Sequence of chain 1.B:
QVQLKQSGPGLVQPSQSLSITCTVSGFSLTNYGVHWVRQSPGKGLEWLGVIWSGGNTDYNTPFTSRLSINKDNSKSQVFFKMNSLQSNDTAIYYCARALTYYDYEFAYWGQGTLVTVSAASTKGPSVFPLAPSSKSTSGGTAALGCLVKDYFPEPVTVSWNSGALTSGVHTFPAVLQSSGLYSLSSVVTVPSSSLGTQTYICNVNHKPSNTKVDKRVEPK

A protein and the small-molecule ligand that binds it are described below.
Small molecule (SMILES): CC(C)C[C@@H]1NC(=O)[C@H](CCCN=C(N)N)NC(=O)[C@H](CCCN=C(N)N)NC(=O)[C@H]([C@@H](C)O)NC(=O)[C@H](CO)NC(=O)[C@H](CC(C)C)NC(=O)[C@H](CC(=O)O)NC(=O)[C@H](CCC(N)=O)NC(=O)[C@H](CCC(N)=O)NC(=O)CNC(=O)CNC(=O)[C@H](CCCCN)NC1=O

Sequence of chain 1.A:
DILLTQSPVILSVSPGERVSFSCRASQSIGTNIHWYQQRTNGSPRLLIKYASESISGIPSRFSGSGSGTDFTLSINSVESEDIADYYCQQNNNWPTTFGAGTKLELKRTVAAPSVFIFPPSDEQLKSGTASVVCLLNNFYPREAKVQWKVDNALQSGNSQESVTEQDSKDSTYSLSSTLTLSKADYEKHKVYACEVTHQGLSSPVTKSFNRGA

Binding-site contacts:
Ligand atom CG contacts residue ILE92 of chain 1.B at 3.5 Å (hydrophobic).
Ligand atom NH1 contacts residue GLY42 of chain 1.A at 3.1 Å (h-bond).
Ligand atom CD contacts residue GLY42 of chain 1.A at 3.2 Å.
Ligand atom NE contacts residue ILE92 of chain 1.B at 3.6 Å.
Ligand atom NH1 contacts residue TYR94 of chain 1.B at 3.7 Å.
Ligand atom NE contacts residue ASP85 of chain 1.A at 3.2 Å (salt-bridge).
Ligand atom CD1 contacts residue ALA100 of chain 1.A at 3.6 Å (hydrophobic).
Ligand atom CB contacts residue ASP85 of chain 1.A at 3.6 Å.
Ligand atom CD contacts residue PRO41 of chain 1.B at 3.5 Å (hydrophobic).
Ligand atom CG contacts residue TYR87 of chain 1.A at 3.5 Å (hydrophobic).
Ligand atom O contacts residue ASN41 of chain 1.A at 3.2 Å (h-bond).
Ligand atom CA contacts residue ASP85 of chain 1.A at 3.2 Å.
Ligand atom NH1 contacts residue GLN111 of chain 1.B at 2.8 Å (h-bond).
Ligand atom CG contacts residue ASP85 of chain 1.A at 3.5 Å.
Ligand atom CD2 contacts residue TYR87 of chain 1.A at 3.6 Å (hydrophobic).
Ligand atom NH2 contacts residue ALA84 of chain 1.A at 3.5 Å.
Ligand atom CD1 contacts residue GLY101 of chain 1.A at 3.7 Å.
Ligand atom O contacts residue ASN41 of chain 1.A at 2.9 Å (h-bond).
Ligand atom CD2 contacts residue GLN39 of chain 1.B at 3.5 Å.
Ligand atom NH2 contacts residue GLN111 of chain 1.B at 2.6 Å (h-bond).
Ligand atom NE2 contacts residue PRO41 of chain 1.B at 3.5 Å (h-bond).
Ligand atom CG contacts residue PRO41 of chain 1.B at 3.5 Å (hydrophobic).
Ligand atom NH2 contacts residue ASP85 of chain 1.A at 3.3 Å (salt-bridge).
Ligand atom O contacts residue LYS103 of chain 1.A at 3.4 Å (salt-bridge).
Ligand atom CB contacts residue GLU154 of chain 1.B at 3.3 Å.
Ligand atom N contacts residue ASP85 of chain 1.A at 2.7 Å (salt-bridge).
Ligand atom CD contacts residue GLN39 of chain 1.B at 3.1 Å.
Ligand atom CG2 contacts residue PRO173 of chain 1.B at 3.7 Å (hydrophobic).
Ligand atom NH1 contacts residue SER43 of chain 1.A at 3.5 Å (h-bond).
Ligand atom O contacts residue GLN38 of chain 1.A at 3.2 Å (h-bond).
Ligand atom CG contacts residue THR40 of chain 1.A at 3.6 Å.
Ligand atom NE2 contacts residue GLN39 of chain 1.B at 2.9 Å (h-bond).
Ligand atom CZ contacts residue GLN111 of chain 1.B at 3.1 Å.
Ligand atom OG contacts residue GLU154 of chain 1.B at 3.0 Å (salt-bridge).
Ligand atom OE1 contacts residue GLN39 of chain 1.B at 3.2 Å.
Ligand atom NH1 contacts residue THR40 of chain 1.A at 3.0 Å (h-bond).
Ligand atom CD contacts residue THR40 of chain 1.A at 3.6 Å.
Ligand atom C contacts residue ASP85 of chain 1.A at 3.4 Å.
Ligand atom CA contacts residue GLU154 of chain 1.B at 3.6 Å.
Ligand atom CD contacts residue ASP85 of chain 1.A at 3.6 Å.